Binding-site contacts:
Ligand atom C7 contacts residue ASN464 of chain 1.A at 3.2 Å.
Ligand atom C8 contacts residue ASN464 of chain 1.A at 4.4 Å.
Ligand atom C5 contacts residue ASN464 of chain 1.A at 3.7 Å.
Ligand atom O5 contacts residue ASN464 of chain 1.A at 2.4 Å (h-bond).
Ligand atom C4 contacts residue ASN464 of chain 1.A at 4.3 Å.
Ligand atom N2 contacts residue SER462 of chain 1.A at 3.8 Å.
Ligand atom O7 contacts residue ASN464 of chain 1.A at 3.2 Å (h-bond).
Ligand atom C3 contacts residue ASN464 of chain 1.A at 3.8 Å.
Ligand atom N2 contacts residue ASN464 of chain 1.A at 2.9 Å (h-bond).
Ligand atom C8 contacts residue SER462 of chain 1.A at 3.7 Å.
Ligand atom C7 contacts residue SER462 of chain 1.A at 4.1 Å.
Ligand atom C1 contacts residue ASN464 of chain 1.A at 1.5 Å.
Ligand atom C2 contacts residue ASN464 of chain 1.A at 2.5 Å.
Ligand atom C8 contacts residue LEU463 of chain 1.A at 4.2 Å (hydrophobic).

Sequence of chain 1.A:
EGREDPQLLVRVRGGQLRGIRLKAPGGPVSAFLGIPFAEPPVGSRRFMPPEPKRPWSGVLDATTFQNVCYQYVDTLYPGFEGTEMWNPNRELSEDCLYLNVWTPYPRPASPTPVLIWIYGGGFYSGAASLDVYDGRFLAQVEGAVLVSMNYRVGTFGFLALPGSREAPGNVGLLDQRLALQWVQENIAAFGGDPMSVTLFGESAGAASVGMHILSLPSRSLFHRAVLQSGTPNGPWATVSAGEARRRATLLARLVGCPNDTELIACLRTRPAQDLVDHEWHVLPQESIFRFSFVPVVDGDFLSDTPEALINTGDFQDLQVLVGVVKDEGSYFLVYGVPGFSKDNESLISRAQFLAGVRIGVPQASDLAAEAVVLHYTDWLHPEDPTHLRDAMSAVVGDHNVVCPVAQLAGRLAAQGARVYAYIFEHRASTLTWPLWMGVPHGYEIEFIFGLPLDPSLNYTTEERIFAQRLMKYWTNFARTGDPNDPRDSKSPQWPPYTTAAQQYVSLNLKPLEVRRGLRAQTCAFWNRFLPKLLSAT

This small molecule binds to this protein.
Small molecule (SMILES): CC(=O)N[C@@H]1[C@@H](O)[C@H](O)[C@@H](CO)O[C@H]1O